Sequence of chain 1.A:
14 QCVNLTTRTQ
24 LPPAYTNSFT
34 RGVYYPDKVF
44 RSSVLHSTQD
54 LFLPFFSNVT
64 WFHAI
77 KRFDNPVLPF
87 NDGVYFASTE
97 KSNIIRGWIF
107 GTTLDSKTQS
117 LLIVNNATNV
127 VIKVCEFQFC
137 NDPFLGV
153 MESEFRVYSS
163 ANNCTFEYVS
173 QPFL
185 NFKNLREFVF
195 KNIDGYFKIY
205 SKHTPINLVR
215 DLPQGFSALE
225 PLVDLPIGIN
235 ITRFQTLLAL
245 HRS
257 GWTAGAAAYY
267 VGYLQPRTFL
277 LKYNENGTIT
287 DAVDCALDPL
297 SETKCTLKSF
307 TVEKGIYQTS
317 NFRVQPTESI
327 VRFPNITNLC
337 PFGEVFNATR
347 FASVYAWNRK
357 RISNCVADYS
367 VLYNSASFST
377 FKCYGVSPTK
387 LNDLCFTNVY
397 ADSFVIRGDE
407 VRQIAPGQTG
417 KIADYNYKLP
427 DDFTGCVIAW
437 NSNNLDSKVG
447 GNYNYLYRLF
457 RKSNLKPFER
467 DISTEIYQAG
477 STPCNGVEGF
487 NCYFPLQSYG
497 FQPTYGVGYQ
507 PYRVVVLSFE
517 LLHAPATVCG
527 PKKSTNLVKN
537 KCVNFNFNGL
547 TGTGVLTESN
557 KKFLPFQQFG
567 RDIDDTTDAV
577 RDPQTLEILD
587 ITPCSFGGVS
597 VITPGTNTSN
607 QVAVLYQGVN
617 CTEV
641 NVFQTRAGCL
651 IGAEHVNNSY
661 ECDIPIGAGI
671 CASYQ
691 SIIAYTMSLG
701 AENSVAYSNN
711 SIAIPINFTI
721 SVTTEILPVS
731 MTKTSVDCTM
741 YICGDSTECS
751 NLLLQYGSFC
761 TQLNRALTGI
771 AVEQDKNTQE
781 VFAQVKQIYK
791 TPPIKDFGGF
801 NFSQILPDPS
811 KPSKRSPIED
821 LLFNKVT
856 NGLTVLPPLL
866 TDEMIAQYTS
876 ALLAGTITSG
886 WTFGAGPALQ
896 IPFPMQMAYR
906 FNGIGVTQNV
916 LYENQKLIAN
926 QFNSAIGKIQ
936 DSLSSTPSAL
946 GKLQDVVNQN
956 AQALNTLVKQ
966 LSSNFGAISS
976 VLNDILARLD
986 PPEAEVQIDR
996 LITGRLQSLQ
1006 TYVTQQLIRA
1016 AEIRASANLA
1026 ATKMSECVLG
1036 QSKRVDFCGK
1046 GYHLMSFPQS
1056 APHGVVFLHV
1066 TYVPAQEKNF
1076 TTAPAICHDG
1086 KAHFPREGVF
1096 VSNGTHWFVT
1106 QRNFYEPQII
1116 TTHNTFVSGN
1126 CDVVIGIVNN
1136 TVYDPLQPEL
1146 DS

A small-molecule ligand and the protein it binds are described below.
Small molecule (SMILES): CC(=O)N[C@@H]1[C@@H](O)[C@H](O)[C@@H](CO)O[C@H]1O

Binding-site contacts:
Ligand atom C5 contacts residue ASN709 of chain 1.A at 3.7 Å.
Ligand atom C1 contacts residue ASP796 of chain 1.B at 4.4 Å.
Ligand atom C8 contacts residue GLY1131 of chain 1.A at 3.7 Å.
Ligand atom N2 contacts residue ASN709 of chain 1.A at 2.8 Å (h-bond).
Ligand atom C4 contacts residue ASN709 of chain 1.A at 4.2 Å.
Ligand atom C8 contacts residue ILE1130 of chain 1.A at 4.2 Å (hydrophobic).
Ligand atom C3 contacts residue ASN709 of chain 1.A at 3.8 Å.
Ligand atom O7 contacts residue ASN709 of chain 1.A at 3.1 Å (h-bond).
Ligand atom O7 contacts residue ILE1130 of chain 1.A at 4.5 Å.
Ligand atom C1 contacts residue ASN709 of chain 1.A at 1.4 Å.
Ligand atom O5 contacts residue ASP796 of chain 1.B at 4.0 Å.
Ligand atom C8 contacts residue ASN709 of chain 1.A at 4.3 Å.
Ligand atom O5 contacts residue ASN709 of chain 1.A at 2.4 Å (h-bond).
Ligand atom C7 contacts residue ASN709 of chain 1.A at 3.1 Å.
Ligand atom C2 contacts residue ASN709 of chain 1.A at 2.4 Å.

Sequence of chain 1.B:
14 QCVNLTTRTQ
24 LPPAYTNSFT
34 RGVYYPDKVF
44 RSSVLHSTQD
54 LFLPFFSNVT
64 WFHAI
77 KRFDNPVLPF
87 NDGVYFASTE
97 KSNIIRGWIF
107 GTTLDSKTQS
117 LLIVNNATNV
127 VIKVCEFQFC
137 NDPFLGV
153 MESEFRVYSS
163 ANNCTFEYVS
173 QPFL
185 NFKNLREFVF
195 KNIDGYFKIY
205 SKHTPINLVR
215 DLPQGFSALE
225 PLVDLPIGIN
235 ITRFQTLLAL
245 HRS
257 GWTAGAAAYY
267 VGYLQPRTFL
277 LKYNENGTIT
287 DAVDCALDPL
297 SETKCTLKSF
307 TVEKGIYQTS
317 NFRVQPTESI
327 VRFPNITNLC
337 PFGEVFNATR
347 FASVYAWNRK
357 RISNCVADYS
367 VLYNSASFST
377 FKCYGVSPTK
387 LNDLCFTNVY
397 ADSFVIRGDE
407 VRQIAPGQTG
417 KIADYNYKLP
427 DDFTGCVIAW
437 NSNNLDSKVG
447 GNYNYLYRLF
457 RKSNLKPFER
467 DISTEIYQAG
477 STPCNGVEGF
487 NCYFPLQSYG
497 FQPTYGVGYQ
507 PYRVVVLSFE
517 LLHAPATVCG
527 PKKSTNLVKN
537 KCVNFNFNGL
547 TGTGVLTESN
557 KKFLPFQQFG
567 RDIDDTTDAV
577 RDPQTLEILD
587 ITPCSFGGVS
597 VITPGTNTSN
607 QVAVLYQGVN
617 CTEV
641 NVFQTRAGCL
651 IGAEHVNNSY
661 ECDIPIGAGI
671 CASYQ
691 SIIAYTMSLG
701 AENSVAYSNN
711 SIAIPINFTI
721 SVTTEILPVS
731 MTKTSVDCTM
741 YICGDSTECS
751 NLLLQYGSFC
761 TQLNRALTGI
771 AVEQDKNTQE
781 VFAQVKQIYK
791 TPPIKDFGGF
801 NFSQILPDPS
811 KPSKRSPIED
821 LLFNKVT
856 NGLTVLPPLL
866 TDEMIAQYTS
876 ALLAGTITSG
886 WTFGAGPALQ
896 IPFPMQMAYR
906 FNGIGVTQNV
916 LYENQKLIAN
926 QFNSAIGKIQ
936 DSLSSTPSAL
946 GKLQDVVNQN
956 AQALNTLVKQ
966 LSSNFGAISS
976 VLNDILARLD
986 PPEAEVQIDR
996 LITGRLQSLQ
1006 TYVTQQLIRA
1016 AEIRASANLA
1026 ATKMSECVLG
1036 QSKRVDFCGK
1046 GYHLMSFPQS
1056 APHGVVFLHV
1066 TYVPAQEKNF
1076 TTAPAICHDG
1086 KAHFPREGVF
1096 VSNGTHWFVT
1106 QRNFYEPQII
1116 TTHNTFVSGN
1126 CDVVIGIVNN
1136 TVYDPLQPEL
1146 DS